A small-molecule ligand and the protein it binds are described below.
Small molecule (SMILES): CC(=O)N[C@@H]1[C@@H](O)[C@H](O)[C@@H](CO)O[C@H]1O

Sequence of chain 1.A:
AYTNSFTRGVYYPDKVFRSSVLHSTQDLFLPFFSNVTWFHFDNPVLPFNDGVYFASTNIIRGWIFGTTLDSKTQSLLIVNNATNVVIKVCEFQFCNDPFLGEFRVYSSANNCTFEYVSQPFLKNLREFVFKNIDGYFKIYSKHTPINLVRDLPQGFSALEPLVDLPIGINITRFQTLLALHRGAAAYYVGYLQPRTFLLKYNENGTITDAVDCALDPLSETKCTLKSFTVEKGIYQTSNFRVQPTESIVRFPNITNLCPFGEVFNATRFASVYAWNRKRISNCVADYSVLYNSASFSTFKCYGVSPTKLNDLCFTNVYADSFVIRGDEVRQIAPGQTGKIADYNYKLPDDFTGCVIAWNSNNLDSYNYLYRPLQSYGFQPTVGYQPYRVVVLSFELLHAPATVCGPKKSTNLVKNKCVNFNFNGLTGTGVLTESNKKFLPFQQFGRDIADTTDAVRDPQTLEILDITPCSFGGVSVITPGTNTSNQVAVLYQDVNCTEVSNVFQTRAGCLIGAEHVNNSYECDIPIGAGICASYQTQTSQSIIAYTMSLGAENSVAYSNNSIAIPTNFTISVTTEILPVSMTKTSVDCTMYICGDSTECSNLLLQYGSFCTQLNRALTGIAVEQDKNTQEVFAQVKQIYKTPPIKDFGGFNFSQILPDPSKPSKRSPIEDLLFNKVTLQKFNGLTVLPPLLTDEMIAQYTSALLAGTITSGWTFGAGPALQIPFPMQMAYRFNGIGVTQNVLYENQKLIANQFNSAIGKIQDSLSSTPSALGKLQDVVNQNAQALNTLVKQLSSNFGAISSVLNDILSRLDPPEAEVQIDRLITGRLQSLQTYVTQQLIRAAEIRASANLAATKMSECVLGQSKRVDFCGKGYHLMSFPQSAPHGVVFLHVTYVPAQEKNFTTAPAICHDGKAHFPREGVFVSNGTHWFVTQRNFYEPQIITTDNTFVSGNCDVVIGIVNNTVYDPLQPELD

Binding-site contacts:
Ligand atom C7 contacts residue ASN648 of chain 1.A at 3.2 Å.
Ligand atom C4 contacts residue ASN648 of chain 1.A at 4.2 Å.
Ligand atom C1 contacts residue ASN648 of chain 1.A at 1.4 Å.
Ligand atom C5 contacts residue ASN648 of chain 1.A at 3.6 Å.
Ligand atom C3 contacts residue ASN648 of chain 1.A at 3.8 Å.
Ligand atom C2 contacts residue ASN648 of chain 1.A at 2.5 Å.
Ligand atom O6 contacts residue ASN648 of chain 1.A at 4.4 Å.
Ligand atom O5 contacts residue ASN648 of chain 1.A at 2.3 Å (h-bond).
Ligand atom O7 contacts residue ASN648 of chain 1.A at 3.0 Å (h-bond).
Ligand atom N2 contacts residue ASN648 of chain 1.A at 3.0 Å (h-bond).
Ligand atom C8 contacts residue ASN648 of chain 1.A at 4.5 Å.